Sequence of chain 1.B:
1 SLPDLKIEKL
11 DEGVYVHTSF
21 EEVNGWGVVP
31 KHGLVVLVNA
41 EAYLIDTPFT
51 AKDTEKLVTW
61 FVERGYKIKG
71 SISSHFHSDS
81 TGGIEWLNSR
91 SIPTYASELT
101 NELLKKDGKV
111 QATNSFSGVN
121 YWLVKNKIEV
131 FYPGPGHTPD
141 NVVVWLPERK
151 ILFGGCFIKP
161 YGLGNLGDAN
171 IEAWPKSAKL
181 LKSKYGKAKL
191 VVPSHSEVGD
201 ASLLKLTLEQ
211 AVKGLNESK

This small molecule binds to this protein.
Small molecule (SMILES): O=C(O)c1cccc(-n2cc(Cc3ccccc3)nn2)c1C(=O)O

Binding-site contacts:
Ligand atom C22 contacts residue HIS137 of chain 1.B at 3.4 Å.
Ligand atom O24 contacts residue HIS77 of chain 1.B at 3.5 Å (h-bond).
Ligand atom O23 contacts residue HIS137 of chain 1.B at 2.9 Å.
Ligand atom O23 contacts residue ASN165 of chain 1.B at 3.0 Å (h-bond).
Ligand atom O23 contacts residue ZN1 of chain 1.K at 2.6 Å.
Ligand atom C13 contacts residue TRP26 of chain 1.B at 3.7 Å (hydrophobic).
Ligand atom C15 contacts residue TRP26 of chain 1.B at 3.3 Å (hydrophobic).
Ligand atom O01 contacts residue HIS195 of chain 1.B at 3.3 Å.
Ligand atom O01 contacts residue HIS137 of chain 1.B at 3.0 Å.
Ligand atom O01 contacts residue LYS159 of chain 1.B at 3.0 Å (salt-bridge).
Ligand atom O24 contacts residue HIS195 of chain 1.B at 3.6 Å (h-bond).
Ligand atom C22 contacts residue ZN1 of chain 1.K at 2.7 Å.
Ligand atom C12 contacts residue TRP26 of chain 1.B at 3.7 Å (hydrophobic).
Ligand atom N07 contacts residue HIS195 of chain 1.B at 3.5 Å.
Ligand atom C04 contacts residue HIS195 of chain 1.B at 3.6 Å.
Ligand atom O01 contacts residue CYS156 of chain 1.B at 3.5 Å.
Ligand atom C17 contacts residue TRP26 of chain 1.B at 3.6 Å (hydrophobic).
Ligand atom C02 contacts residue ASN165 of chain 1.B at 3.7 Å.
Ligand atom C11 contacts residue TRP26 of chain 1.B at 3.5 Å (hydrophobic).
Ligand atom O24 contacts residue ZN1 of chain 1.J at 1.9 Å.
Ligand atom O03 contacts residue LYS159 of chain 1.B at 2.8 Å (salt-bridge).
Ligand atom O24 contacts residue HIS137 of chain 1.B at 3.3 Å (h-bond).
Ligand atom O24 contacts residue ZN1 of chain 1.K at 2.1 Å.
Ligand atom O03 contacts residue GLY164 of chain 1.B at 3.3 Å.
Ligand atom O24 contacts residue CYS156 of chain 1.B at 3.4 Å (h-bond).
Ligand atom C22 contacts residue HIS77 of chain 1.B at 3.6 Å.
Ligand atom C09 contacts residue GLY164 of chain 1.B at 3.7 Å.
Ligand atom C16 contacts residue TRP26 of chain 1.B at 3.4 Å (hydrophobic).
Ligand atom C02 contacts residue LYS159 of chain 1.B at 3.3 Å.
Ligand atom O03 contacts residue ASN165 of chain 1.B at 2.7 Å (h-bond).
Ligand atom C02 contacts residue HIS137 of chain 1.B at 3.6 Å.
Ligand atom O01 contacts residue ZN1 of chain 1.J at 2.9 Å.
Ligand atom C22 contacts residue ZN1 of chain 1.J at 2.9 Å.
Ligand atom O24 contacts residue ASP79 of chain 1.B at 2.8 Å (salt-bridge).
Ligand atom C14 contacts residue TRP26 of chain 1.B at 3.5 Å (hydrophobic).
Ligand atom C02 contacts residue ZN1 of chain 1.J at 3.7 Å.
Ligand atom C02 contacts residue HIS195 of chain 1.B at 3.6 Å.
Ligand atom O23 contacts residue HIS77 of chain 1.B at 3.0 Å (h-bond).
Ligand atom O24 contacts residue HIS75 of chain 1.B at 3.6 Å.
Ligand atom C21 contacts residue ZN1 of chain 1.J at 3.4 Å.